The protein below binds the small molecule below.
Small molecule (SMILES): C[C@](F)(CO)[C@H](O)C=CP(=O)(O)O

Sequence of chain 1.B:
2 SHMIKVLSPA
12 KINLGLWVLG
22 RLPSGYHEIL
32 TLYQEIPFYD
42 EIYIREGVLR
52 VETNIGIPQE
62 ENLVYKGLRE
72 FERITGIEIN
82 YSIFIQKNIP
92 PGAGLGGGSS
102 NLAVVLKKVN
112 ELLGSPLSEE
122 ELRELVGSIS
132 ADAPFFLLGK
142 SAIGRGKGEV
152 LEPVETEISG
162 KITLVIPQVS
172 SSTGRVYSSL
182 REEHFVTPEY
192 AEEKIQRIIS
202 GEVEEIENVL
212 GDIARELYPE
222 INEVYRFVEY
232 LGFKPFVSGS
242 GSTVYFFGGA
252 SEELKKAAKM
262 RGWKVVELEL

Binding-site contacts:
Ligand atom P contacts residue GLY98 of chain 1.B at 4.0 Å.
Ligand atom C12 contacts residue THR174 of chain 1.B at 2.8 Å.
Ligand atom O10 contacts residue LYS12 of chain 1.B at 3.2 Å (salt-bridge).
Ligand atom C5 contacts residue GLY93 of chain 1.B at 4.2 Å.
Ligand atom O4 contacts residue GLY98 of chain 1.B at 2.8 Å (h-bond).
Ligand atom C9 contacts residue GLY95 of chain 1.B at 4.0 Å.
Ligand atom O2 contacts residue PRO92 of chain 1.B at 3.6 Å.
Ligand atom O3 contacts residue GLY98 of chain 1.B at 3.9 Å.
Ligand atom F11 contacts residue GLY95 of chain 1.B at 3.5 Å.
Ligand atom C8 contacts residue THR174 of chain 1.B at 3.6 Å.
Ligand atom F11 contacts residue THR174 of chain 1.B at 3.3 Å.
Ligand atom F11 contacts residue GLY242 of chain 1.B at 4.2 Å.
Ligand atom C7 contacts residue GLY97 of chain 1.B at 3.9 Å.
Ligand atom O4 contacts residue GLY99 of chain 1.B at 2.8 Å (h-bond).
Ligand atom P contacts residue PRO92 of chain 1.B at 4.1 Å.
Ligand atom F11 contacts residue SER241 of chain 1.B at 3.2 Å.
Ligand atom O10 contacts residue SER241 of chain 1.B at 4.0 Å.
Ligand atom C6 contacts residue THR174 of chain 1.B at 4.2 Å.
Ligand atom O4 contacts residue SER100 of chain 1.B at 4.2 Å.
Ligand atom C9 contacts residue LYS12 of chain 1.B at 3.2 Å.
Ligand atom P contacts residue GLY99 of chain 1.B at 4.1 Å.
Ligand atom O10 contacts residue GLY240 of chain 1.B at 3.4 Å.
Ligand atom O10 contacts residue ASP133 of chain 1.B at 4.0 Å.
Ligand atom C7 contacts residue GLY95 of chain 1.B at 3.1 Å.
Ligand atom F11 contacts residue GLY240 of chain 1.B at 4.1 Å.
Ligand atom C7 contacts residue LEU96 of chain 1.B at 3.6 Å (hydrophobic).
Ligand atom O3 contacts residue GLY93 of chain 1.B at 3.2 Å (h-bond).
Ligand atom O4 contacts residue GLY97 of chain 1.B at 3.4 Å.
Ligand atom O3 contacts residue PRO91 of chain 1.B at 3.4 Å (h-bond).
Ligand atom O2 contacts residue GLY93 of chain 1.B at 3.8 Å.
Ligand atom P contacts residue GLY93 of chain 1.B at 3.8 Å.
Ligand atom O3 contacts residue PRO92 of chain 1.B at 3.4 Å.
Ligand atom C8 contacts residue GLY95 of chain 1.B at 3.7 Å.
Ligand atom O13 contacts residue LEU96 of chain 1.B at 3.0 Å (h-bond).
Ligand atom C9 contacts residue ASP133 of chain 1.B at 3.8 Å.
Ligand atom O3 contacts residue ALA94 of chain 1.B at 4.0 Å.
Ligand atom C6 contacts residue GLY93 of chain 1.B at 3.8 Å.
Ligand atom C6 contacts residue GLY95 of chain 1.B at 3.8 Å.
Ligand atom O13 contacts residue GLY97 of chain 1.B at 2.5 Å (h-bond).
Ligand atom O13 contacts residue GLY95 of chain 1.B at 3.3 Å.